Binding-site contacts:
Ligand atom C3 contacts residue TYR193 of chain 57.A at 3.8 Å (hydrophobic).
Ligand atom C1 contacts residue TYR193 of chain 57.A at 3.8 Å (hydrophobic).
Ligand atom O2 contacts residue MET195 of chain 57.A at 4.4 Å.
Ligand atom C14 contacts residue LEU187 of chain 57.A at 4.3 Å (hydrophobic).
Ligand atom C3 contacts residue LEU103 of chain 57.A at 4.2 Å (hydrophobic).
Ligand atom N4 contacts residue MET217 of chain 57.A at 3.3 Å.
Ligand atom C8 contacts residue PHE121 of chain 57.A at 4.3 Å (hydrophobic).
Ligand atom C18 contacts residue ILE220 of chain 57.A at 4.3 Å (hydrophobic).
Ligand atom C13 contacts residue ILE101 of chain 57.A at 3.4 Å (hydrophobic).
Ligand atom C17 contacts residue TYR147 of chain 57.A at 4.0 Å (hydrophobic).
Ligand atom C14 contacts residue ILE101 of chain 57.A at 4.1 Å (hydrophobic).
Ligand atom C19 contacts residue ILE125 of chain 57.A at 3.2 Å (hydrophobic).
Ligand atom C20 contacts residue ILE125 of chain 57.A at 3.4 Å (hydrophobic).
Ligand atom C17 contacts residue ILE101 of chain 57.A at 3.8 Å (hydrophobic).
Ligand atom C11 contacts residue HIS241 of chain 57.A at 3.7 Å.
Ligand atom C21 contacts residue ILE101 of chain 57.A at 4.0 Å (hydrophobic).
Ligand atom C1 contacts residue ASN215 of chain 57.A at 3.6 Å.
Ligand atom C8 contacts residue LEU103 of chain 57.A at 3.1 Å (hydrophobic).
Ligand atom C18 contacts residue ILE125 of chain 57.A at 4.2 Å (hydrophobic).
Ligand atom C21 contacts residue ILE220 of chain 57.A at 3.5 Å (hydrophobic).
Ligand atom C21 contacts residue TYR147 of chain 57.A at 2.7 Å (hydrophobic).
Ligand atom N5 contacts residue TYR193 of chain 57.A at 4.0 Å.
Ligand atom C15 contacts residue ILE101 of chain 57.A at 4.1 Å (hydrophobic).
Ligand atom C14 contacts residue MET217 of chain 57.A at 3.9 Å (hydrophobic).
Ligand atom C10 contacts residue SER123 of chain 57.A at 4.2 Å.
Ligand atom C7 contacts residue THR102 of chain 57.A at 4.2 Å.
Ligand atom C7 contacts residue LEU103 of chain 57.A at 3.2 Å (hydrophobic).
Ligand atom C1 contacts residue TYR194 of chain 57.A at 4.2 Å (hydrophobic).
Ligand atom C1 contacts residue MET195 of chain 57.A at 4.3 Å (hydrophobic).
Ligand atom C16 contacts residue TYR147 of chain 57.A at 4.3 Å (hydrophobic).
Ligand atom C3 contacts residue PHE121 of chain 57.A at 4.4 Å (hydrophobic).
Ligand atom O2 contacts residue TYR193 of chain 57.A at 3.4 Å.
Ligand atom N4 contacts residue TYR193 of chain 57.A at 3.5 Å.
Ligand atom C13 contacts residue THR102 of chain 57.A at 4.3 Å.
Ligand atom C6 contacts residue THR102 of chain 57.A at 4.3 Å.
Ligand atom N5 contacts residue MET217 of chain 57.A at 3.3 Å (h-bond).
Ligand atom C10 contacts residue HIS241 of chain 57.A at 3.6 Å.
Ligand atom C17 contacts residue ILE220 of chain 57.A at 3.9 Å (hydrophobic).
Ligand atom C18 contacts residue PHE182 of chain 57.A at 4.0 Å (hydrophobic).
Ligand atom C16 contacts residue ILE101 of chain 57.A at 3.5 Å (hydrophobic).

A protein and the small-molecule ligand that binds it are described below.
Small molecule (SMILES): COc1ccc(N2CCN(c3cccc(C)c3)CC2)nn1

Sequence of chain 57.A:
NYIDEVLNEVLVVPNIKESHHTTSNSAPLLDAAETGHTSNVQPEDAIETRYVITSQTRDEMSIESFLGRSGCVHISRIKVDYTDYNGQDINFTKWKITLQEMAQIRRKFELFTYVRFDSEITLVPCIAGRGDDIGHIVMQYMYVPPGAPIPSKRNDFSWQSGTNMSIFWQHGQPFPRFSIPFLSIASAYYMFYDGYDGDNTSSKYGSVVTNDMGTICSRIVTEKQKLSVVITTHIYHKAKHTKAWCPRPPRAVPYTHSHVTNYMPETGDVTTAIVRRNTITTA